Binding-site contacts:
Ligand atom N2 contacts residue ASN80 of chain 1.C at 2.9 Å (h-bond).
Ligand atom C8 contacts residue PRO78 of chain 1.C at 3.9 Å (hydrophobic).
Ligand atom O5 contacts residue ASN80 of chain 1.C at 2.4 Å (h-bond).
Ligand atom N2 contacts residue PRO78 of chain 1.C at 4.3 Å.
Ligand atom C2 contacts residue ASN80 of chain 1.C at 2.5 Å.
Ligand atom C7 contacts residue ASN80 of chain 1.C at 3.9 Å.
Ligand atom C1 contacts residue HIS119 of chain 1.C at 4.3 Å.
Ligand atom O5 contacts residue HIS119 of chain 1.C at 3.7 Å.
Ligand atom O7 contacts residue ASN80 of chain 1.C at 4.4 Å.
Ligand atom C8 contacts residue LEU79 of chain 1.C at 4.3 Å (hydrophobic).
Ligand atom C5 contacts residue ASN80 of chain 1.C at 3.7 Å.
Ligand atom C3 contacts residue ASN80 of chain 1.C at 3.8 Å.
Ligand atom C5 contacts residue HIS119 of chain 1.C at 4.2 Å.
Ligand atom C1 contacts residue ASN80 of chain 1.C at 1.4 Å.
Ligand atom C4 contacts residue ASN80 of chain 1.C at 4.2 Å.
Ligand atom C6 contacts residue HIS119 of chain 1.C at 4.1 Å.

The small molecule below binds the protein below.
Small molecule (SMILES): CC(=O)N[C@@H]1[C@@H](O)[C@H](O)[C@@H](CO)O[C@H]1O

Sequence of chain 1.C:
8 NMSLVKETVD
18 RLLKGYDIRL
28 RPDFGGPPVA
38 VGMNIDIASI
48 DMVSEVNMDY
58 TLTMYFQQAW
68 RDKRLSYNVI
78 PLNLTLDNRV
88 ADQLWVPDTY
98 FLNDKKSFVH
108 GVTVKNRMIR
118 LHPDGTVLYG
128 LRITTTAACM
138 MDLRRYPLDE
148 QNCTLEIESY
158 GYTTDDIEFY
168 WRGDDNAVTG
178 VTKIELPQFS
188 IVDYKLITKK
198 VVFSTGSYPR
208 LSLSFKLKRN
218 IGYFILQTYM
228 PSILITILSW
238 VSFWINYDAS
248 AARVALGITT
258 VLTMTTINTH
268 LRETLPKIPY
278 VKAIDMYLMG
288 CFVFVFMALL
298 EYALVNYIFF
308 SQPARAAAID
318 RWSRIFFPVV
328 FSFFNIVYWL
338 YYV